Sequence of chain 1.D:
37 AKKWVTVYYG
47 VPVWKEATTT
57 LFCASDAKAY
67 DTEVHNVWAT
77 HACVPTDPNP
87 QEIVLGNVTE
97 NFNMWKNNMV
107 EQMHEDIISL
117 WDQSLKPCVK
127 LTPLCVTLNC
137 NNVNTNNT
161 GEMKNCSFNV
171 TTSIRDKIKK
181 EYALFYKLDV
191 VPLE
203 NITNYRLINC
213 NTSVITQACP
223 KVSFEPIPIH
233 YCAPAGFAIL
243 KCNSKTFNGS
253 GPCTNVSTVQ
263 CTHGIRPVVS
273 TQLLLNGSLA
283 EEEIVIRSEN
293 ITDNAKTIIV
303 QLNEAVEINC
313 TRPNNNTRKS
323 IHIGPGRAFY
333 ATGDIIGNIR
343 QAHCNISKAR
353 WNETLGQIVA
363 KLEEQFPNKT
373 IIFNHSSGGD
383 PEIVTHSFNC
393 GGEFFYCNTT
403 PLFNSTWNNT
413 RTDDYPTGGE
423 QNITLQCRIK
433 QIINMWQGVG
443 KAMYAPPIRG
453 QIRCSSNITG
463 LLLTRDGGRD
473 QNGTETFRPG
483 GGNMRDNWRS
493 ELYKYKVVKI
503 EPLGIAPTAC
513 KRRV

Binding-site contacts:
Ligand atom O6 contacts residue THR426 of chain 1.D at 3.4 Å.
Ligand atom C7 contacts residue ASN347 of chain 1.D at 3.1 Å.
Ligand atom O7 contacts residue ASN311 of chain 1.D at 4.5 Å.
Ligand atom N2 contacts residue HIS345 of chain 1.D at 3.5 Å (h-bond).
Ligand atom C8 contacts residue THR313 of chain 1.D at 4.3 Å.
Ligand atom N2 contacts residue ASN347 of chain 1.D at 2.9 Å (h-bond).
Ligand atom C5 contacts residue ASN347 of chain 1.D at 3.6 Å.
Ligand atom O7 contacts residue ASN347 of chain 1.D at 3.0 Å (h-bond).
Ligand atom O6 contacts residue ASN347 of chain 1.D at 4.2 Å.
Ligand atom C7 contacts residue NAG1 of chain 1.O at 4.4 Å.
Ligand atom O5 contacts residue ASN424 of chain 1.D at 4.2 Å.
Ligand atom C7 contacts residue HIS345 of chain 1.D at 3.9 Å.
Ligand atom C4 contacts residue ASN347 of chain 1.D at 4.2 Å.
Ligand atom C1 contacts residue ASN347 of chain 1.D at 1.4 Å.
Ligand atom C1 contacts residue HIS345 of chain 1.D at 4.4 Å.
Ligand atom C3 contacts residue ASN347 of chain 1.D at 3.8 Å.
Ligand atom O6 contacts residue GLN423 of chain 1.D at 4.5 Å.
Ligand atom O6 contacts residue ASN424 of chain 1.D at 3.8 Å.
Ligand atom O5 contacts residue ASN347 of chain 1.D at 2.4 Å (h-bond).
Ligand atom C8 contacts residue NAG1 of chain 1.O at 3.6 Å.
Ligand atom O7 contacts residue NAG1 of chain 1.O at 4.1 Å.
Ligand atom C8 contacts residue ASN347 of chain 1.D at 4.3 Å.
Ligand atom O5 contacts residue THR426 of chain 1.D at 4.3 Å.
Ligand atom C2 contacts residue ASN347 of chain 1.D at 2.4 Å.
Ligand atom C6 contacts residue ASN347 of chain 1.D at 4.5 Å.
Ligand atom C8 contacts residue HIS345 of chain 1.D at 3.4 Å.
Ligand atom C6 contacts residue THR426 of chain 1.D at 4.5 Å.

This protein binds this small molecule.
Small molecule (SMILES): CC(=O)N[C@H]1[C@H](O[C@H]2[C@H](O)[C@@H](NC(C)=O)CO[C@@H]2CO)O[C@H](CO)[C@@H](O)[C@@H]1O